Binding-site contacts:
Ligand atom C1 contacts residue PHE119 of chain 1.A at 3.8 Å (hydrophobic).
Ligand atom O3 contacts residue LEU124 of chain 1.A at 3.2 Å (h-bond).
Ligand atom O12 contacts residue PHE119 of chain 1.A at 3.0 Å.
Ligand atom O3 contacts residue TYR123 of chain 1.A at 3.9 Å.
Ligand atom C2 contacts residue ASN122 of chain 1.A at 4.2 Å.
Ligand atom C9 contacts residue ASN122 of chain 1.A at 4.5 Å.
Ligand atom C6 contacts residue ASN122 of chain 1.A at 4.2 Å.
Ligand atom O7 contacts residue ASN122 of chain 1.A at 3.5 Å (h-bond).
Ligand atom C3 contacts residue ALA117 of chain 1.A at 4.3 Å (hydrophobic).
Ligand atom C6 contacts residue THR449 of chain 1.A at 4.4 Å.
Ligand atom C5 contacts residue ASN122 of chain 1.A at 3.4 Å.
Ligand atom O3 contacts residue ASN122 of chain 1.A at 2.7 Å (h-bond).
Ligand atom C12 contacts residue PHE119 of chain 1.A at 3.6 Å (hydrophobic).
Ligand atom C11 contacts residue PHE119 of chain 1.A at 3.8 Å (hydrophobic).
Ligand atom C5 contacts residue LYS445 of chain 1.A at 4.5 Å.
Ligand atom O7 contacts residue THR449 of chain 1.A at 2.9 Å (h-bond).
Ligand atom C4 contacts residue LYS445 of chain 1.A at 4.1 Å.
Ligand atom C7 contacts residue ASN122 of chain 1.A at 4.3 Å.
Ligand atom C3 contacts residue ASN122 of chain 1.A at 3.5 Å.
Ligand atom O3 contacts residue ALA117 of chain 1.A at 3.2 Å (h-bond).
Ligand atom C7 contacts residue THR449 of chain 1.A at 4.0 Å.
Ligand atom C1 contacts residue ASN122 of chain 1.A at 4.2 Å.
Ligand atom C4 contacts residue LEU124 of chain 1.A at 4.1 Å (hydrophobic).
Ligand atom C3 contacts residue LEU124 of chain 1.A at 4.2 Å (hydrophobic).
Ligand atom O3 contacts residue ASN118 of chain 1.A at 4.2 Å.
Ligand atom C15 contacts residue LEU451 of chain 1.A at 4.0 Å (hydrophobic).
Ligand atom C4 contacts residue ASN122 of chain 1.A at 3.8 Å.
Ligand atom C6 contacts residue TYR453 of chain 1.A at 4.0 Å (hydrophobic).
Ligand atom C2 contacts residue PHE119 of chain 1.A at 4.5 Å (hydrophobic).
Ligand atom C15 contacts residue THR449 of chain 1.A at 4.3 Å.
Ligand atom C2 contacts residue ALA117 of chain 1.A at 4.5 Å (hydrophobic).
Ligand atom C6 contacts residue LYS445 of chain 1.A at 4.0 Å.
Ligand atom C10 contacts residue ASN122 of chain 1.A at 4.3 Å.

Sequence of chain 1.A:
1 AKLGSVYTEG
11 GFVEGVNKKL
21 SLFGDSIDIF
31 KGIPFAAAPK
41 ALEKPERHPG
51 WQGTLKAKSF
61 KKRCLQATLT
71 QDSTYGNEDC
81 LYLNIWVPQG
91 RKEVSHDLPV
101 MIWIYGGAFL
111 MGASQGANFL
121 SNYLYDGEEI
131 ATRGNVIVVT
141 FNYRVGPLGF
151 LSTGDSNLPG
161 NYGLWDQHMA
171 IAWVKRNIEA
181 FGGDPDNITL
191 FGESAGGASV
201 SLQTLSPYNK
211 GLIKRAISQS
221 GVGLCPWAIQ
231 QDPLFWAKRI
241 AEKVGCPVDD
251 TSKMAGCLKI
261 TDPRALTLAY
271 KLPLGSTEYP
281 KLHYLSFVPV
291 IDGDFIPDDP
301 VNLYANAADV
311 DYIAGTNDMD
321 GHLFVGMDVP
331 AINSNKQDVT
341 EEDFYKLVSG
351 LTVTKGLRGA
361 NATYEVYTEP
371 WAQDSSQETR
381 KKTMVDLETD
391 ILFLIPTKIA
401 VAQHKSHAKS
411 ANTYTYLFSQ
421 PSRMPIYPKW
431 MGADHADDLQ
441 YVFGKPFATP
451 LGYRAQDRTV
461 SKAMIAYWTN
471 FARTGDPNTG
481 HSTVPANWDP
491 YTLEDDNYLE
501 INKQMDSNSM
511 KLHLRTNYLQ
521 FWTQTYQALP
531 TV

This small molecule binds to this protein.
Small molecule (SMILES): C[C@H](CCC(=O)NCCS(=O)(=O)O)[C@H]1CC[C@H]2[C@@H]3[C@H](O)C[C@@H]4C[C@H](O)CC[C@]4(C)[C@H]3C[C@H](O)[C@]12C